Sequence of chain 1.B:
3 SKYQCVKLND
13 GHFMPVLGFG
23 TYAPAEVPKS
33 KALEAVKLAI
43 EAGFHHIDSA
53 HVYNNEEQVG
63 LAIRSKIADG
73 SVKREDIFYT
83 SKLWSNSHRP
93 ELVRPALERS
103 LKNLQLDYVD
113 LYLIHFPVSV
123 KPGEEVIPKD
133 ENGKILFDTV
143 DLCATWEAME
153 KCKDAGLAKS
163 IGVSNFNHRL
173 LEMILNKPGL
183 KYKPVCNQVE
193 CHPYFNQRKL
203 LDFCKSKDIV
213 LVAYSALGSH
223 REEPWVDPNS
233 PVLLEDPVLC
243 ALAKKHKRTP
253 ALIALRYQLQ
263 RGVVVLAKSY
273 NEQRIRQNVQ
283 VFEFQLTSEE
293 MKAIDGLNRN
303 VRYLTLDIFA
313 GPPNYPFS

Binding-site contacts:
Ligand atom C1B contacts residue VAL54 of chain 1.B at 4.0 Å (hydrophobic).
Ligand atom O6 contacts residue VAL54 of chain 1.B at 3.2 Å (h-bond).
Ligand atom C5B contacts residue VAL128 of chain 1.B at 3.3 Å (hydrophobic).
Ligand atom C8 contacts residue TYR55 of chain 1.B at 3.2 Å (hydrophobic).
Ligand atom C5B contacts residue VAL54 of chain 1.B at 4.1 Å (hydrophobic).
Ligand atom OH contacts residue TYR55 of chain 1.B at 2.5 Å (h-bond).
Ligand atom CL contacts residue VAL128 of chain 1.B at 3.3 Å.
Ligand atom C5 contacts residue VAL54 of chain 1.B at 3.9 Å (hydrophobic).
Ligand atom C3B contacts residue VAL128 of chain 1.B at 4.3 Å (hydrophobic).
Ligand atom OXT contacts residue NAP1 of chain 1.H at 2.9 Å.
Ligand atom C4B contacts residue ILE129 of chain 1.B at 3.9 Å (hydrophobic).
Ligand atom OH contacts residue NAP1 of chain 1.H at 2.8 Å.
Ligand atom OXT contacts residue TYR55 of chain 1.B at 3.2 Å (h-bond).
Ligand atom C3B contacts residue TRP227 of chain 1.B at 3.7 Å (hydrophobic).
Ligand atom C7 contacts residue HIS117 of chain 1.B at 4.2 Å.
Ligand atom C2 contacts residue HIS117 of chain 1.B at 4.4 Å.
Ligand atom C4B contacts residue VAL128 of chain 1.B at 3.4 Å (hydrophobic).
Ligand atom C6B contacts residue VAL54 of chain 1.B at 3.3 Å (hydrophobic).
Ligand atom C8 contacts residue NAP1 of chain 1.H at 2.9 Å.
Ligand atom C7 contacts residue LEU306 of chain 1.B at 4.2 Å (hydrophobic).
Ligand atom C6 contacts residue VAL54 of chain 1.B at 4.0 Å (hydrophobic).
Ligand atom C4 contacts residue VAL54 of chain 1.B at 3.8 Å (hydrophobic).
Ligand atom OH contacts residue HIS117 of chain 1.B at 2.7 Å (h-bond).
Ligand atom O6 contacts residue TYR55 of chain 1.B at 3.9 Å.
Ligand atom C6B contacts residue VAL128 of chain 1.B at 4.2 Å (hydrophobic).
Ligand atom CL contacts residue ILE129 of chain 1.B at 3.8 Å.
Ligand atom CL contacts residue GLU127 of chain 1.B at 3.7 Å.
Ligand atom C2B contacts residue ILE129 of chain 1.B at 4.1 Å (hydrophobic).
Ligand atom C10 contacts residue TRP86 of chain 1.B at 3.6 Å (hydrophobic).
Ligand atom C7 contacts residue NAP1 of chain 1.H at 3.4 Å.
Ligand atom C10 contacts residue VAL54 of chain 1.B at 3.6 Å (hydrophobic).
Ligand atom N1 contacts residue TYR55 of chain 1.B at 4.0 Å.
Ligand atom C8 contacts residue HIS117 of chain 1.B at 3.7 Å.
Ligand atom C9 contacts residue TYR55 of chain 1.B at 3.7 Å (hydrophobic).
Ligand atom C3B contacts residue ILE129 of chain 1.B at 3.3 Å (hydrophobic).
Ligand atom C3 contacts residue TRP86 of chain 1.B at 4.3 Å (hydrophobic).
Ligand atom C9 contacts residue TYR24 of chain 1.B at 3.5 Å (hydrophobic).
Ligand atom N1 contacts residue VAL54 of chain 1.B at 4.4 Å.
Ligand atom O6 contacts residue TYR24 of chain 1.B at 3.6 Å.
Ligand atom C2B contacts residue TRP227 of chain 1.B at 3.6 Å (hydrophobic).

The small molecule below binds the protein below.
Small molecule (SMILES): Cc1cc(CC(=O)O)n(C)c1C(=O)c1ccc(Cl)cc1